Binding-site contacts:
Ligand atom C2 contacts residue ARG151 of chain 1.A at 3.6 Å.
Ligand atom C6 contacts residue ASP147 of chain 1.A at 4.1 Å.
Ligand atom C7 contacts residue ASP147 of chain 1.A at 3.9 Å.
Ligand atom C5 contacts residue ARG151 of chain 1.A at 3.6 Å.
Ligand atom C4 contacts residue ARG151 of chain 1.A at 3.6 Å.
Ligand atom C10 contacts residue ASP147 of chain 1.A at 4.3 Å.
Ligand atom C8 contacts residue ASP147 of chain 1.A at 3.5 Å.
Ligand atom C6 contacts residue ASN150 of chain 1.A at 4.1 Å.
Ligand atom C10 contacts residue ARG151 of chain 1.A at 4.0 Å.
Ligand atom C3 contacts residue ARG151 of chain 1.A at 3.6 Å.
Ligand atom C7 contacts residue ARG151 of chain 1.A at 4.4 Å.
Ligand atom O1 contacts residue ARG151 of chain 1.A at 3.8 Å.
Ligand atom C6 contacts residue ARG151 of chain 1.A at 4.0 Å.
Ligand atom C1 contacts residue ARG151 of chain 1.A at 3.7 Å.
Ligand atom C5 contacts residue ASN150 of chain 1.A at 4.3 Å.
Ligand atom N1 contacts residue ARG151 of chain 1.A at 3.6 Å.
Ligand atom C9 contacts residue ASP147 of chain 1.A at 3.7 Å.

A protein and the small-molecule ligand that binds it are described below.
Small molecule (SMILES): CNC(=O)c1cccc2cc[nH]c12

Sequence of chain 1.A:
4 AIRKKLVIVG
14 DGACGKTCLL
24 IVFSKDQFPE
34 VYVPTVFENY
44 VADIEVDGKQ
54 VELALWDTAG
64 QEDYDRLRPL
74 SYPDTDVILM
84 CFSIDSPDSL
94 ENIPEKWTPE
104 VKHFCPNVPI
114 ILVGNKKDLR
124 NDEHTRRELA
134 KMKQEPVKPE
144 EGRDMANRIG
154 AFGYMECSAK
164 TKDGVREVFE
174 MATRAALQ